A protein and the small-molecule ligand that binds it are described below.
Small molecule (SMILES): CN[C@@H]1[C@@H](O)[C@@H](O[C@@H]2[C@@H](O)[C@H](O[C@H]3O[C@H]([C@@H](C)O)[C@@H](O)[C@H](O)[C@H]3N)[C@@H](N)C[C@H]2N)OC[C@]1(C)O

Binding-site contacts:
Ligand atom O31 contacts residue GLU97 of chain 1.A at 3.8 Å.
Ligand atom C52 contacts residue TRP110 of chain 1.A at 3.6 Å (hydrophobic).
Ligand atom O23 contacts residue ASN194 of chain 1.A at 3.8 Å.
Ligand atom C83 contacts residue TRP110 of chain 1.A at 3.5 Å (hydrophobic).
Ligand atom O62 contacts residue GLU111 of chain 1.A at 3.9 Å.
Ligand atom C93 contacts residue ASP107 of chain 1.A at 3.6 Å.
Ligand atom O43 contacts residue SER195 of chain 1.A at 3.4 Å (h-bond).
Ligand atom O23 contacts residue ASN235 of chain 1.A at 3.2 Å (h-bond).
Ligand atom N33 contacts residue SER195 of chain 1.A at 2.8 Å (h-bond).
Ligand atom O11 contacts residue TRP110 of chain 1.A at 3.7 Å.
Ligand atom C33 contacts residue ASP107 of chain 1.A at 3.8 Å.
Ligand atom C31 contacts residue VAL96 of chain 1.A at 3.8 Å (hydrophobic).
Ligand atom O52 contacts residue TRP110 of chain 1.A at 3.6 Å.
Ligand atom C13 contacts residue GLU111 of chain 1.A at 3.7 Å.
Ligand atom N12 contacts residue ARG281 of chain 1.A at 3.9 Å.
Ligand atom O62 contacts residue TRP110 of chain 1.A at 3.9 Å.
Ligand atom N33 contacts residue ASN194 of chain 1.A at 3.1 Å (h-bond).
Ligand atom O53 contacts residue ASN198 of chain 1.A at 3.4 Å.
Ligand atom O53 contacts residue ARG281 of chain 1.A at 3.8 Å.
Ligand atom C31 contacts residue TRP110 of chain 1.A at 3.7 Å (hydrophobic).
Ligand atom C83 contacts residue LEU208 of chain 1.A at 3.2 Å (hydrophobic).
Ligand atom N21 contacts residue GLU98 of chain 1.A at 3.2 Å (salt-bridge).
Ligand atom O31 contacts residue GLN101 of chain 1.A at 3.5 Å (h-bond).
Ligand atom C93 contacts residue SER195 of chain 1.A at 3.1 Å.
Ligand atom O41 contacts residue VAL96 of chain 1.A at 3.5 Å (h-bond).
Ligand atom N12 contacts residue GLU111 of chain 1.A at 3.0 Å (salt-bridge).
Ligand atom C93 contacts residue ASN194 of chain 1.A at 3.1 Å.
Ligand atom C93 contacts residue SAH1 of chain 1.B at 3.3 Å.
Ligand atom C13 contacts residue ARG281 of chain 1.A at 3.6 Å.
Ligand atom O31 contacts residue GLU98 of chain 1.A at 3.8 Å.
Ligand atom O23 contacts residue GLU111 of chain 1.A at 2.4 Å (salt-bridge).
Ligand atom O43 contacts residue PRO196 of chain 1.A at 3.5 Å.
Ligand atom C43 contacts residue LEU208 of chain 1.A at 3.6 Å (hydrophobic).
Ligand atom O43 contacts residue LEU208 of chain 1.A at 2.9 Å (h-bond).
Ligand atom O31 contacts residue VAL96 of chain 1.A at 2.8 Å (h-bond).
Ligand atom C41 contacts residue ASP95 of chain 1.A at 3.8 Å.
Ligand atom N21 contacts residue TRP110 of chain 1.A at 3.7 Å.
Ligand atom O43 contacts residue THR197 of chain 1.A at 3.3 Å (h-bond).
Ligand atom C23 contacts residue GLU111 of chain 1.A at 3.4 Å.
Ligand atom O41 contacts residue ASP95 of chain 1.A at 3.0 Å (salt-bridge).

Sequence of chain 1.A:
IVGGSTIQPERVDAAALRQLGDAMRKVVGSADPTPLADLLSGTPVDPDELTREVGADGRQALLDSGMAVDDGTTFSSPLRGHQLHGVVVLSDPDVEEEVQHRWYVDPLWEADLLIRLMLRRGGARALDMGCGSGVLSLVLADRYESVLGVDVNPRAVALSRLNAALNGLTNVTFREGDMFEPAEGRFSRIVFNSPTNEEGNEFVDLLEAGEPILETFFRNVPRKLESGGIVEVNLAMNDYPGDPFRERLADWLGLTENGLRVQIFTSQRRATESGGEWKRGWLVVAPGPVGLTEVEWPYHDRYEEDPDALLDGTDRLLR